Sequence of chain 1.E:
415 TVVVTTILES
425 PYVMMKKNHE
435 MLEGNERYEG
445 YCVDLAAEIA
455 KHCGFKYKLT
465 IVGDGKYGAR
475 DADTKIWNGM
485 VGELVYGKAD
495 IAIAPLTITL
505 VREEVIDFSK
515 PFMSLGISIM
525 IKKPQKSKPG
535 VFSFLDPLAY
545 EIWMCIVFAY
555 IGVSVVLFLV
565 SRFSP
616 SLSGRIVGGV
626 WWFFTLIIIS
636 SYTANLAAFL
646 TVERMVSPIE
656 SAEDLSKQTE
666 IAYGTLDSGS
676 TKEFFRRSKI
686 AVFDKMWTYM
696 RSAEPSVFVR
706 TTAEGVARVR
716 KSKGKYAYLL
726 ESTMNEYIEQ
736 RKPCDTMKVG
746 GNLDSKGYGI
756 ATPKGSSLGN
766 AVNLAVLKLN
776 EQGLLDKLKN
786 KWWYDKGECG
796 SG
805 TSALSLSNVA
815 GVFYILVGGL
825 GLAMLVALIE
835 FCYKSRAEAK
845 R

Sequence of chain 1.G:
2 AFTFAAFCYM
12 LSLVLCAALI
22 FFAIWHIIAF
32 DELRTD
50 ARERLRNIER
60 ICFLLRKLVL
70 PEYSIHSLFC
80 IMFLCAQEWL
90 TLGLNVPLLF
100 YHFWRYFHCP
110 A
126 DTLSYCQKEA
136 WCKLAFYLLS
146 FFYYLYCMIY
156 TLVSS

The small molecule below binds the protein below.
Small molecule (SMILES): CC(C)CCC[C@@H](C)[C@H]1CC[C@H]2[C@@H]3CC=C4C[C@@H](O)CC[C@]4(C)[C@H]3CC[C@]12C

Binding-site contacts:
Ligand atom C26 contacts residue VAL15 of chain 1.G at 4.1 Å (hydrophobic).
Ligand atom C3 contacts residue TYR818 of chain 1.E at 4.0 Å (hydrophobic).
Ligand atom C21 contacts residue MET153 of chain 1.G at 4.2 Å (hydrophobic).
Ligand atom C21 contacts residue VAL821 of chain 1.E at 4.3 Å (hydrophobic).
Ligand atom C21 contacts residue LEU14 of chain 1.G at 4.3 Å (hydrophobic).
Ligand atom C22 contacts residue VAL821 of chain 1.E at 4.3 Å (hydrophobic).
Ligand atom C1 contacts residue TYR818 of chain 1.E at 3.5 Å (hydrophobic).
Ligand atom C12 contacts residue MET11 of chain 1.G at 3.4 Å (hydrophobic).
Ligand atom C2 contacts residue TYR818 of chain 1.E at 3.6 Å (hydrophobic).
Ligand atom C19 contacts residue LEU157 of chain 1.G at 4.3 Å (hydrophobic).
Ligand atom C23 contacts residue LEU14 of chain 1.G at 4.3 Å (hydrophobic).
Ligand atom C11 contacts residue MET11 of chain 1.G at 4.1 Å (hydrophobic).
Ligand atom C26 contacts residue ALA18 of chain 1.G at 3.9 Å (hydrophobic).
Ligand atom C21 contacts residue MET11 of chain 1.G at 3.6 Å (hydrophobic).
Ligand atom C26 contacts residue LEU14 of chain 1.G at 4.0 Å (hydrophobic).